Sequence of chain 1.C:
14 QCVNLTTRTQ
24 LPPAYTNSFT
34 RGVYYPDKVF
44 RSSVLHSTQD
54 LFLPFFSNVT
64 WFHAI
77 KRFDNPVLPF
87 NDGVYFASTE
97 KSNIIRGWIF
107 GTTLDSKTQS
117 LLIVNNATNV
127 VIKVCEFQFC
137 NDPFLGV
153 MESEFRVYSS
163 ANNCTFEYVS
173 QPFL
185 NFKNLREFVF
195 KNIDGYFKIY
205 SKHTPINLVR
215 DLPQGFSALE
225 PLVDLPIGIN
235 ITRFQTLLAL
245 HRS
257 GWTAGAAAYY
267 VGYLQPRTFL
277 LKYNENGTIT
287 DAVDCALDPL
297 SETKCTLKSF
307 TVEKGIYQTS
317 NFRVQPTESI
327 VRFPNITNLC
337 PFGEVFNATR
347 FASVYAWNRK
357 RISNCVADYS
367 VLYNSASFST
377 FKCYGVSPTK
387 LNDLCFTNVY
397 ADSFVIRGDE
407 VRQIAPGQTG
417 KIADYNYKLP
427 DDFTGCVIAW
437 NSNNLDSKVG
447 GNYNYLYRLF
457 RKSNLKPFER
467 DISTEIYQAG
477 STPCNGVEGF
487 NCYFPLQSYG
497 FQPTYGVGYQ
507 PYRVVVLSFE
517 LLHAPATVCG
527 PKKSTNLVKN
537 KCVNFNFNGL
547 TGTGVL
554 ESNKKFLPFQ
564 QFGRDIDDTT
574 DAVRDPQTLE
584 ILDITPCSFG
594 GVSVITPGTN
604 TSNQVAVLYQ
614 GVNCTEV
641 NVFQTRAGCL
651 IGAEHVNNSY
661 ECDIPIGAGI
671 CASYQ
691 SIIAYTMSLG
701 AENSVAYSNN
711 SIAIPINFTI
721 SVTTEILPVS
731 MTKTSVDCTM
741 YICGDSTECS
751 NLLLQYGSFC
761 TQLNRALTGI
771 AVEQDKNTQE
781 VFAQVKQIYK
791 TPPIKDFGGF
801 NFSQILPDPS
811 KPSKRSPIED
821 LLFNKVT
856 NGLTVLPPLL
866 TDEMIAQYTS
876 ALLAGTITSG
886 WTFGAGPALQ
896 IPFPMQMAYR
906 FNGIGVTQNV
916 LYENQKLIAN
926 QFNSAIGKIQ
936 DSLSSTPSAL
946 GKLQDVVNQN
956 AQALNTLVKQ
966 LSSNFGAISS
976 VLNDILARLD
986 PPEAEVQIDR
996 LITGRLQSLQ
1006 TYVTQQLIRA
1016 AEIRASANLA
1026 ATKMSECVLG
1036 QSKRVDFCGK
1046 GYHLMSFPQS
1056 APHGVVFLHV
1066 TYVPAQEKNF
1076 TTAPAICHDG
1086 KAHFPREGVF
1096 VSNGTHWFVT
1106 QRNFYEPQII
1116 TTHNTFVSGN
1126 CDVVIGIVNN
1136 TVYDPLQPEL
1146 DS

This small molecule binds to this protein.
Small molecule (SMILES): CC(=O)N[C@@H]1[C@@H](O)[C@H](O)[C@@H](CO)O[C@H]1O

Binding-site contacts:
Ligand atom C3 contacts residue ASN61 of chain 1.C at 3.8 Å.
Ligand atom C1 contacts residue ASN61 of chain 1.C at 1.4 Å.
Ligand atom O7 contacts residue ASN61 of chain 1.C at 3.4 Å (h-bond).
Ligand atom O6 contacts residue ASN61 of chain 1.C at 4.5 Å.
Ligand atom O5 contacts residue TYR28 of chain 1.C at 3.8 Å.
Ligand atom N2 contacts residue ASN61 of chain 1.C at 3.0 Å (h-bond).
Ligand atom C4 contacts residue ASN61 of chain 1.C at 4.2 Å.
Ligand atom C1 contacts residue TYR28 of chain 1.C at 3.7 Å (hydrophobic).
Ligand atom C6 contacts residue TYR28 of chain 1.C at 3.8 Å (hydrophobic).
Ligand atom O5 contacts residue ASN61 of chain 1.C at 2.4 Å (h-bond).
Ligand atom C7 contacts residue ASN61 of chain 1.C at 3.2 Å.
Ligand atom C5 contacts residue TYR28 of chain 1.C at 3.7 Å (hydrophobic).
Ligand atom C2 contacts residue ASN61 of chain 1.C at 2.5 Å.
Ligand atom C5 contacts residue ASN61 of chain 1.C at 3.7 Å.
Ligand atom C8 contacts residue ASN61 of chain 1.C at 3.7 Å.
Ligand atom O6 contacts residue TYR28 of chain 1.C at 3.8 Å.